Sequence of chain 1.B:
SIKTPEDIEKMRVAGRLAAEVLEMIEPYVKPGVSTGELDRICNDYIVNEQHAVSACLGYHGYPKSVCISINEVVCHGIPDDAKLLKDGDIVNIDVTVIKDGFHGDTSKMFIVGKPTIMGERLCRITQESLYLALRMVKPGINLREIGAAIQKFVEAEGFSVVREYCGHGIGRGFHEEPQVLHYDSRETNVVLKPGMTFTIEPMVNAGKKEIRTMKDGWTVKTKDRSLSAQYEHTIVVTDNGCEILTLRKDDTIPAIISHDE

Binding-site contacts:
Ligand atom CD contacts residue TRP218 of chain 1.B at 4.3 Å (hydrophobic).
Ligand atom CA contacts residue MN1 of chain 1.F at 4.2 Å.
Ligand atom O2 contacts residue GLU232 of chain 1.B at 3.8 Å.
Ligand atom P contacts residue ASP105 of chain 1.B at 4.2 Å.
Ligand atom O2 contacts residue GLU201 of chain 1.B at 2.7 Å (salt-bridge).
Ligand atom CD contacts residue TYR59 of chain 1.B at 3.6 Å (hydrophobic).
Ligand atom CA contacts residue PHE174 of chain 1.B at 4.2 Å (hydrophobic).
Ligand atom CD contacts residue HIS76 of chain 1.B at 4.2 Å.
Ligand atom O1 contacts residue HIS168 of chain 1.B at 4.2 Å.
Ligand atom O2 contacts residue ASP105 of chain 1.B at 3.2 Å (salt-bridge).
Ligand atom N contacts residue THR96 of chain 1.B at 3.4 Å (h-bond).
Ligand atom P contacts residue GLU201 of chain 1.B at 3.6 Å.
Ligand atom CG contacts residue HIS76 of chain 1.B at 3.4 Å.
Ligand atom P contacts residue HIS76 of chain 1.B at 4.0 Å.
Ligand atom N contacts residue PHE174 of chain 1.B at 3.8 Å.
Ligand atom O1 contacts residue MN1 of chain 1.F at 4.3 Å.
Ligand atom CE contacts residue CYS67 of chain 1.B at 3.8 Å (hydrophobic).
Ligand atom P contacts residue MN1 of chain 1.F at 3.5 Å.
Ligand atom P contacts residue HIS175 of chain 1.B at 3.9 Å.
Ligand atom CB contacts residue PHE174 of chain 1.B at 3.5 Å (hydrophobic).
Ligand atom CG contacts residue CYS67 of chain 1.B at 4.0 Å (hydrophobic).
Ligand atom O1 contacts residue HIS76 of chain 1.B at 4.1 Å.
Ligand atom CA contacts residue ASP94 of chain 1.B at 3.2 Å.
Ligand atom N contacts residue MN1 of chain 1.F at 3.5 Å.
Ligand atom CE contacts residue TYR62 of chain 1.B at 3.9 Å (hydrophobic).
Ligand atom O2 contacts residue MN1 of chain 1.F at 1.9 Å.
Ligand atom O3 contacts residue HIS76 of chain 1.B at 3.0 Å (h-bond).
Ligand atom CE contacts residue CYS56 of chain 1.B at 3.8 Å (hydrophobic).
Ligand atom O2 contacts residue HIS175 of chain 1.B at 4.1 Å.
Ligand atom O3 contacts residue GLU201 of chain 1.B at 3.2 Å (salt-bridge).
Ligand atom CA contacts residue ASP105 of chain 1.B at 4.0 Å.
Ligand atom N contacts residue ASP94 of chain 1.B at 2.9 Å (salt-bridge).
Ligand atom CA contacts residue HIS76 of chain 1.B at 4.3 Å.
Ligand atom N contacts residue GLU232 of chain 1.B at 4.2 Å.
Ligand atom P contacts residue HIS168 of chain 1.B at 4.3 Å.
Ligand atom O1 contacts residue HIS175 of chain 1.B at 2.6 Å (h-bond).
Ligand atom CE contacts residue TYR59 of chain 1.B at 4.1 Å (hydrophobic).
Ligand atom CB contacts residue ASP94 of chain 1.B at 3.9 Å.
Ligand atom O2 contacts residue HIS168 of chain 1.B at 3.1 Å (h-bond).
Ligand atom N contacts residue ASP105 of chain 1.B at 2.8 Å (salt-bridge).

A small-molecule ligand and the protein it binds are described below.
Small molecule (SMILES): CCCC[C@H](N)P(=O)(O)O